Sequence of chain 1.B:
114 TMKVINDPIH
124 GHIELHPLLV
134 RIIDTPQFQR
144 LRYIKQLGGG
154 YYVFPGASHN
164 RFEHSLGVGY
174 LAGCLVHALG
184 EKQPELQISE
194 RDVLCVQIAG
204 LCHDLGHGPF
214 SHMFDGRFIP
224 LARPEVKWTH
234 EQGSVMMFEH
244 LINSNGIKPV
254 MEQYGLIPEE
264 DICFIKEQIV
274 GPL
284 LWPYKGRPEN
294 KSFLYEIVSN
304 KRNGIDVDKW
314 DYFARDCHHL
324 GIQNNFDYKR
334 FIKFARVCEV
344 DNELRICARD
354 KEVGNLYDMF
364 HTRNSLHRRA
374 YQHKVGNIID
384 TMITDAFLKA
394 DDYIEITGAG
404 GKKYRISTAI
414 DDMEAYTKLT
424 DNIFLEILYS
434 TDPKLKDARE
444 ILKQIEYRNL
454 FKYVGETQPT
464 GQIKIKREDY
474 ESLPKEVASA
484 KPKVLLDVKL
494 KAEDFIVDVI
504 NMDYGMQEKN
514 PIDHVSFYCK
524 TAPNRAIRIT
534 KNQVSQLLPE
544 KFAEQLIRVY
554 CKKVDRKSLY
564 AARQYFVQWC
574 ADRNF

Binding-site contacts:
Ligand atom O1A contacts residue ARG164 of chain 1.B at 2.5 Å (salt-bridge).
Ligand atom C2' contacts residue ASP319 of chain 1.B at 4.1 Å.
Ligand atom PA contacts residue HIS215 of chain 1.B at 3.7 Å.
Ligand atom C2' contacts residue TYR374 of chain 1.B at 3.4 Å (hydrophobic).
Ligand atom O2A contacts residue ASP311 of chain 1.B at 3.2 Å (salt-bridge).
Ligand atom C3' contacts residue ASP319 of chain 1.B at 4.1 Å.
Ligand atom O1B contacts residue HIS215 of chain 1.B at 3.3 Å.
Ligand atom O2 contacts residue HIS215 of chain 1.B at 4.1 Å.
Ligand atom O3' contacts residue GLN149 of chain 1.B at 3.4 Å (h-bond).
Ligand atom N3 contacts residue TYR374 of chain 1.B at 4.0 Å.
Ligand atom O2G contacts residue TYR315 of chain 1.B at 2.5 Å (h-bond).
Ligand atom O2G contacts residue LYS312 of chain 1.B at 3.1 Å.
Ligand atom O5' contacts residue HIS215 of chain 1.B at 3.9 Å.
Ligand atom N4 contacts residue GLN375 of chain 1.B at 3.9 Å.
Ligand atom O3A contacts residue HIS215 of chain 1.B at 2.7 Å (h-bond).
Ligand atom O2G contacts residue ARG366 of chain 1.B at 3.8 Å.
Ligand atom O3' contacts residue ASP319 of chain 1.B at 3.2 Å (salt-bridge).
Ligand atom C5 contacts residue TYR374 of chain 1.B at 4.0 Å (hydrophobic).
Ligand atom O3' contacts residue TYR315 of chain 1.B at 3.8 Å.
Ligand atom PA contacts residue ARG164 of chain 1.B at 3.9 Å.
Ligand atom O1G contacts residue ARG366 of chain 1.B at 3.5 Å (salt-bridge).
Ligand atom C3' contacts residue TYR374 of chain 1.B at 4.0 Å (hydrophobic).
Ligand atom O1A contacts residue MG1 of chain 1.L at 4.1 Å.
Ligand atom O2A contacts residue FE1 of chain 1.K at 3.5 Å.
Ligand atom N4 contacts residue TYR374 of chain 1.B at 3.8 Å.
Ligand atom O1A contacts residue FE1 of chain 1.K at 3.6 Å.
Ligand atom O1A contacts residue ASP207 of chain 1.B at 3.6 Å.
Ligand atom O1A contacts residue HIS215 of chain 1.B at 3.8 Å.
Ligand atom C1' contacts residue LEU150 of chain 1.B at 4.0 Å (hydrophobic).
Ligand atom PB contacts residue HIS215 of chain 1.B at 3.8 Å.
Ligand atom PG contacts residue TYR315 of chain 1.B at 3.8 Å.
Ligand atom O3' contacts residue TYR374 of chain 1.B at 4.0 Å.
Ligand atom C4 contacts residue TYR374 of chain 1.B at 3.9 Å (hydrophobic).
Ligand atom O2B contacts residue MG1 of chain 1.L at 3.3 Å.
Ligand atom O1A contacts residue HIS210 of chain 1.B at 3.7 Å.
Ligand atom C2' contacts residue LEU150 of chain 1.B at 3.5 Å (hydrophobic).
Ligand atom C5' contacts residue HIS215 of chain 1.B at 3.5 Å.
Ligand atom O4' contacts residue HIS215 of chain 1.B at 2.9 Å.
Ligand atom C1' contacts residue HIS215 of chain 1.B at 3.9 Å.
Ligand atom C4' contacts residue HIS215 of chain 1.B at 3.8 Å.

This protein binds this small molecule.
Small molecule (SMILES): Nc1ccn([C@H]2C[C@H](O)[C@@H](CO[P](=O)(O)O[P](=O)(O)OP(=O)(O)O)O2)c(=O)n1